A protein and the small-molecule ligand that binds it are described below.
Small molecule (SMILES): CC(=O)N[C@@H]1[C@@H](O)[C@H](O)[C@@H](CO)O[C@H]1O

Sequence of chain 1.A:
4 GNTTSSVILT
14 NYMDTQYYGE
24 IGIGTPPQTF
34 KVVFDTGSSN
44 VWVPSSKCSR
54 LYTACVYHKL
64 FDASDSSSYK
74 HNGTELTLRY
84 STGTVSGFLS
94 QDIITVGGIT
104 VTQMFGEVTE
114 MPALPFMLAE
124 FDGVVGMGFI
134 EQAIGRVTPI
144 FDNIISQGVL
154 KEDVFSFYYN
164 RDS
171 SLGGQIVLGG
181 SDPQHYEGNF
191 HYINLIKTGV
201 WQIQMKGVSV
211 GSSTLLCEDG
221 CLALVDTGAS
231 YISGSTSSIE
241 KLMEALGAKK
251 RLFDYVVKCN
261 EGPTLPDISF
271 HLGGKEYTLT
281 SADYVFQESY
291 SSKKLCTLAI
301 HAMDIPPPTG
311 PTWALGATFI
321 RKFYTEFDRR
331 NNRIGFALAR

Binding-site contacts:
Ligand atom O5 contacts residue LEU92 of chain 1.A at 4.1 Å.
Ligand atom O6 contacts residue LEU92 of chain 1.A at 4.5 Å.
Ligand atom C7 contacts residue ASN75 of chain 1.A at 3.7 Å.
Ligand atom C4 contacts residue ASN75 of chain 1.A at 4.3 Å.
Ligand atom C8 contacts residue THR77 of chain 1.A at 4.4 Å.
Ligand atom C1 contacts residue THR77 of chain 1.A at 3.8 Å.
Ligand atom C2 contacts residue THR77 of chain 1.A at 4.0 Å.
Ligand atom C3 contacts residue THR77 of chain 1.A at 4.1 Å.
Ligand atom C5 contacts residue ASN75 of chain 1.A at 3.6 Å.
Ligand atom C2 contacts residue ASN75 of chain 1.A at 2.5 Å.
Ligand atom C8 contacts residue ASN75 of chain 1.A at 3.6 Å.
Ligand atom O5 contacts residue ASN75 of chain 1.A at 2.3 Å (h-bond).
Ligand atom C1 contacts residue LEU92 of chain 1.A at 4.3 Å (hydrophobic).
Ligand atom O6 contacts residue GLY138 of chain 1.A at 4.4 Å.
Ligand atom N2 contacts residue ASN75 of chain 1.A at 3.0 Å (h-bond).
Ligand atom C1 contacts residue ASN75 of chain 1.A at 1.4 Å.
Ligand atom O5 contacts residue MET107 of chain 1.A at 4.0 Å.
Ligand atom C3 contacts residue ASN75 of chain 1.A at 3.8 Å.
Ligand atom O7 contacts residue ASN75 of chain 1.A at 3.9 Å.
Ligand atom C7 contacts residue THR77 of chain 1.A at 4.4 Å.
Ligand atom N2 contacts residue THR77 of chain 1.A at 3.5 Å (h-bond).